This protein binds this small molecule.
Small molecule (SMILES): Nc1ncnc2c1N1CN2[C@H]2C[C@]3(OP3(O)(O)OC[C@H]3OCC[C@@H]3O[P](=O)(O)OC[C@H]3O[C@@H]1C[C@@H]3O)[C@@H](CO[P](=O)(O)O[C@H]1CCO[C@@H]1COP(=O)=O)O2

Sequence of chain 3.A:
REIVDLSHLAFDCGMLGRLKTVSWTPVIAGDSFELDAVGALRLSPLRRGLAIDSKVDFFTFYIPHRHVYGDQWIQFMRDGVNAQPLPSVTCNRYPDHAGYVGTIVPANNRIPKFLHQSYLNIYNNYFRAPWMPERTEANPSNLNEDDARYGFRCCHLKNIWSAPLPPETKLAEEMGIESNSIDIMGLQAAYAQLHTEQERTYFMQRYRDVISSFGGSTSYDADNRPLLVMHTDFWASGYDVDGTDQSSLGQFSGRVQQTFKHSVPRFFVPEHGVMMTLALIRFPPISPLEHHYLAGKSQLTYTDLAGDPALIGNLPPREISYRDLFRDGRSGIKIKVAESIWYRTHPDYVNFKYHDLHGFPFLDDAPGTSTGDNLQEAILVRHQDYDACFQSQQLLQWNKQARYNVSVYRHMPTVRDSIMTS

Binding-site contacts:
Ligand atom C4 contacts residue ARG425 of chain 4.A at 3.6 Å.
Ligand atom C5' contacts residue TYR31 of chain 3.C at 2.9 Å (hydrophobic).
Ligand atom OP1 contacts residue ARG28 of chain 3.C at 3.2 Å (salt-bridge).
Ligand atom OP1 contacts residue GLY34 of chain 3.C at 3.8 Å.
Ligand atom N1 contacts residue GLU208 of chain 3.A at 1.5 Å (salt-bridge).
Ligand atom N6 contacts residue GLU208 of chain 3.A at 3.4 Å (salt-bridge).
Ligand atom C2 contacts residue GLU208 of chain 3.A at 1.6 Å.
Ligand atom C5' contacts residue DC1 of chain 3.H at 2.3 Å.
Ligand atom C2 contacts residue ARG425 of chain 4.A at 3.1 Å.
Ligand atom O5' contacts residue DC1 of chain 3.H at 2.6 Å.
Ligand atom O5' contacts residue ARG28 of chain 3.C at 3.4 Å.
Ligand atom P contacts residue DC1 of chain 3.H at 2.5 Å.
Ligand atom O3' contacts residue THR423 of chain 4.A at 3.8 Å.
Ligand atom C3' contacts residue DC1 of chain 3.E at 2.9 Å.
Ligand atom N1 contacts residue ARG425 of chain 4.A at 3.6 Å (salt-bridge).
Ligand atom C5' contacts residue ARG28 of chain 3.C at 3.1 Å.
Ligand atom O3' contacts residue ARG425 of chain 4.A at 3.8 Å.
Ligand atom C1' contacts residue ALA27 of chain 3.C at 3.8 Å (hydrophobic).
Ligand atom C2' contacts residue DC1 of chain 3.E at 2.2 Å.
Ligand atom OP2 contacts residue ARG425 of chain 4.A at 3.8 Å.
Ligand atom N3 contacts residue PHE212 of chain 3.A at 2.9 Å.
Ligand atom C1' contacts residue DC1 of chain 3.E at 3.6 Å.
Ligand atom C2 contacts residue PHE212 of chain 3.A at 3.8 Å (hydrophobic).
Ligand atom C4 contacts residue GLU208 of chain 3.A at 3.4 Å.
Ligand atom O4' contacts residue ARG425 of chain 4.A at 3.7 Å.
Ligand atom O4' contacts residue PHE212 of chain 3.A at 3.4 Å.
Ligand atom O5' contacts residue ARG425 of chain 4.A at 2.8 Å.
Ligand atom N3 contacts residue ARG425 of chain 4.A at 3.1 Å (salt-bridge).
Ligand atom O3' contacts residue DC1 of chain 3.E at 3.3 Å.
Ligand atom O3' contacts residue ARG28 of chain 3.C at 3.5 Å (salt-bridge).
Ligand atom N3 contacts residue GLU208 of chain 3.A at 2.7 Å (salt-bridge).
Ligand atom OP2 contacts residue ASP426 of chain 4.A at 2.8 Å (salt-bridge).
Ligand atom OP2 contacts residue THR423 of chain 4.A at 2.9 Å.
Ligand atom OP2 contacts residue DC1 of chain 3.H at 2.0 Å.
Ligand atom O5' contacts residue TYR31 of chain 3.C at 3.4 Å (h-bond).
Ligand atom C6 contacts residue GLU208 of chain 3.A at 2.6 Å.
Ligand atom C4' contacts residue DC1 of chain 3.H at 2.8 Å.
Ligand atom C5 contacts residue GLU208 of chain 3.A at 3.4 Å.
Ligand atom C1' contacts residue PHE212 of chain 3.A at 3.5 Å (hydrophobic).
Ligand atom P contacts residue ARG425 of chain 4.A at 3.5 Å.

Sequence of chain 4.A:
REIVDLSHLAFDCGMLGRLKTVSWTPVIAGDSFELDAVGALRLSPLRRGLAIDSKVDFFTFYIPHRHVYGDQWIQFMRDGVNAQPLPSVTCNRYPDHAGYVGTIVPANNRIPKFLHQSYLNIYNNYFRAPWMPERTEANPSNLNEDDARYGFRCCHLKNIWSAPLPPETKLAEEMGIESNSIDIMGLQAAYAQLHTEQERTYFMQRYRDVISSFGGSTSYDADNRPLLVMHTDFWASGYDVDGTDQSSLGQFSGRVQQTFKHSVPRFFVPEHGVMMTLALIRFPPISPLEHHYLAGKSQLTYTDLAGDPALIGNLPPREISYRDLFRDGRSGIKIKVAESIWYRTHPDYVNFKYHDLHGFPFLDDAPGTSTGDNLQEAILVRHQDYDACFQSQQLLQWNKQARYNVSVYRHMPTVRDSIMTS

Sequence of chain 3.C:
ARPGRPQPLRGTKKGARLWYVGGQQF